The protein below binds the small molecule below.
Small molecule (SMILES): CC(=O)N[C@@H]1[C@@H](O)[C@H](O)[C@@H](CO)O[C@H]1O

Binding-site contacts:
Ligand atom C5 contacts residue ASN201 of chain 1.A at 3.7 Å.
Ligand atom O5 contacts residue ASN201 of chain 1.A at 2.4 Å (h-bond).
Ligand atom O7 contacts residue ASN201 of chain 1.A at 4.2 Å.
Ligand atom C3 contacts residue ASN201 of chain 1.A at 3.7 Å.
Ligand atom C1 contacts residue ASN201 of chain 1.A at 1.4 Å.
Ligand atom C7 contacts residue ASN201 of chain 1.A at 3.7 Å.
Ligand atom O5 contacts residue GLU202 of chain 1.A at 3.5 Å (salt-bridge).
Ligand atom C2 contacts residue ASN201 of chain 1.A at 2.4 Å.
Ligand atom C1 contacts residue GLU202 of chain 1.A at 3.7 Å.
Ligand atom C4 contacts residue ASN201 of chain 1.A at 4.2 Å.
Ligand atom N2 contacts residue ASN201 of chain 1.A at 2.8 Å (h-bond).

Sequence of chain 1.A:
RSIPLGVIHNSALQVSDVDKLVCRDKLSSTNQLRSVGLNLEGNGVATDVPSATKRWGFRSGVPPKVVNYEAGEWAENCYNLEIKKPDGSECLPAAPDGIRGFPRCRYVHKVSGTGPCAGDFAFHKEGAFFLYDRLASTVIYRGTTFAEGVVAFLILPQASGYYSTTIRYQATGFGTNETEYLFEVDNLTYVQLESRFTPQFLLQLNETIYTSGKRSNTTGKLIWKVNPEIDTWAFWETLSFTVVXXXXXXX